Binding-site contacts:
Ligand atom N1 contacts residue CYS84 of chain 1.D at 3.7 Å.
Ligand atom C1 contacts residue THR132 of chain 1.D at 3.4 Å.
Ligand atom C5 contacts residue CYS220 of chain 1.D at 4.3 Å (hydrophobic).
Ligand atom O1 contacts residue GLU344 of chain 1.D at 2.7 Å (salt-bridge).
Ligand atom C1 contacts residue LEU184 of chain 1.D at 3.7 Å (hydrophobic).
Ligand atom C5 contacts residue ZN1 of chain 1.JA at 3.4 Å.
Ligand atom C5 contacts residue THR86 of chain 1.D at 3.7 Å.
Ligand atom C4 contacts residue LEU360 of chain 1.C at 4.3 Å (hydrophobic).
Ligand atom C3 contacts residue THR86 of chain 1.D at 4.1 Å.
Ligand atom N1 contacts residue CYS220 of chain 1.D at 3.5 Å (h-bond).
Ligand atom C3 contacts residue GLU344 of chain 1.D at 3.5 Å.
Ligand atom C5 contacts residue GLU344 of chain 1.D at 3.1 Å.
Ligand atom N1 contacts residue NAD1 of chain 1.HA at 3.3 Å.
Ligand atom O1 contacts residue THR86 of chain 1.D at 3.3 Å.
Ligand atom C5 contacts residue HIS106 of chain 1.D at 3.8 Å.
Ligand atom C5 contacts residue NAD1 of chain 1.HA at 3.7 Å.
Ligand atom C2 contacts residue LEU184 of chain 1.D at 4.3 Å (hydrophobic).
Ligand atom C2 contacts residue THR132 of chain 1.D at 3.3 Å.
Ligand atom C4 contacts residue GLU344 of chain 1.D at 3.4 Å.
Ligand atom C3 contacts residue NAD1 of chain 1.HA at 4.2 Å.
Ligand atom N1 contacts residue THR86 of chain 1.D at 3.4 Å (h-bond).
Ligand atom C1 contacts residue THR86 of chain 1.D at 4.5 Å.
Ligand atom O1 contacts residue PHE361 of chain 1.C at 4.5 Å.
Ligand atom N1 contacts residue HIS106 of chain 1.D at 3.2 Å (h-bond).
Ligand atom N1 contacts residue ZN1 of chain 1.JA at 2.3 Å.
Ligand atom C4 contacts residue PHE361 of chain 1.C at 4.0 Å (hydrophobic).
Ligand atom C1 contacts residue HIS106 of chain 1.D at 3.6 Å.
Ligand atom C1 contacts residue LYS183 of chain 1.D at 4.2 Å.
Ligand atom N1 contacts residue GLU344 of chain 1.D at 3.4 Å (salt-bridge).
Ligand atom C4 contacts residue VAL369 of chain 1.D at 3.9 Å (hydrophobic).
Ligand atom C4 contacts residue NAD1 of chain 1.HA at 3.4 Å.

A protein and the small-molecule ligand that binds it are described below.
Small molecule (SMILES): CC[C@@](C)(O)C#N

Sequence of chain 1.D:
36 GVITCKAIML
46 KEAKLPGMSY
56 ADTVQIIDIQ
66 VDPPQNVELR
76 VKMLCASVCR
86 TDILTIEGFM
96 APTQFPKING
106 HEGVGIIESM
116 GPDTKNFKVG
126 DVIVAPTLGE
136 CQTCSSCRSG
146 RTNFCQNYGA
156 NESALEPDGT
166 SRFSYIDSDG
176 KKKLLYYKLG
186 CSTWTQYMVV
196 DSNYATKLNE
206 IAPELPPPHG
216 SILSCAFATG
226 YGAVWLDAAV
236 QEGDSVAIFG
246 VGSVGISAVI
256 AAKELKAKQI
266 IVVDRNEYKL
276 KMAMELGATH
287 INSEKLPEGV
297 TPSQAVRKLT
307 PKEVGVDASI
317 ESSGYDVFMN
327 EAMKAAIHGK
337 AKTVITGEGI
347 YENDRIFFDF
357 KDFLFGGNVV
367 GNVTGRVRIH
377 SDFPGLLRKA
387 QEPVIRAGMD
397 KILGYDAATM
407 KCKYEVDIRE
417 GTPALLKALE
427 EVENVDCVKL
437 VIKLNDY

Sequence of chain 1.C:
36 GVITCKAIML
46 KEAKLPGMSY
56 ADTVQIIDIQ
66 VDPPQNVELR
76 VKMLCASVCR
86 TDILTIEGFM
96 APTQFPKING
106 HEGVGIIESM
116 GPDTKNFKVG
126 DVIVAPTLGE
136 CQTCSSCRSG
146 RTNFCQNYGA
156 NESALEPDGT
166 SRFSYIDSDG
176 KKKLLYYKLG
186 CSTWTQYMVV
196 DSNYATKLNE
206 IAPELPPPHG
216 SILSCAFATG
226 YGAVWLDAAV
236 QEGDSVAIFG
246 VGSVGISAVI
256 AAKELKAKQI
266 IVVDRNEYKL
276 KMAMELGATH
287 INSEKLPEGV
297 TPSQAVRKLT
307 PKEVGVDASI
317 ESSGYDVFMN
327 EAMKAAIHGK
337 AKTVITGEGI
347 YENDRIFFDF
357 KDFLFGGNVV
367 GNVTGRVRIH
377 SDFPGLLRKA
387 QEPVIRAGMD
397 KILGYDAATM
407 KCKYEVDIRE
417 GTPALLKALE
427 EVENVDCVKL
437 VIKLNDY